A small-molecule ligand and the protein it binds are described below.
Small molecule (SMILES): Oc1cc(F)ccc1Oc1ccccc1

Sequence of chain 1.C:
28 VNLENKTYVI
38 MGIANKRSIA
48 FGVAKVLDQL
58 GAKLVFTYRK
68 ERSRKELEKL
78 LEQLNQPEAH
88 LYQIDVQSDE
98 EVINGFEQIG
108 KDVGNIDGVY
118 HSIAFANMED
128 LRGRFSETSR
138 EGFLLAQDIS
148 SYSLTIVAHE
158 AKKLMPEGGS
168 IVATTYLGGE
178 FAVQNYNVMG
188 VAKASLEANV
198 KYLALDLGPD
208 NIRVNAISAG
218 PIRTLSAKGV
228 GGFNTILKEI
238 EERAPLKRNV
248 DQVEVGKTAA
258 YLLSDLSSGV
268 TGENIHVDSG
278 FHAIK

Binding-site contacts:
Ligand atom C11 contacts residue VAL227 of chain 1.C at 3.8 Å (hydrophobic).
Ligand atom F contacts residue NAP1 of chain 1.N at 3.2 Å.
Ligand atom O contacts residue TYR183 of chain 1.C at 2.3 Å (h-bond).
Ligand atom C1 contacts residue NAP1 of chain 1.N at 3.4 Å.
Ligand atom C2 contacts residue NAP1 of chain 1.N at 3.1 Å.
Ligand atom C9 contacts residue ALA123 of chain 1.C at 3.7 Å (hydrophobic).
Ligand atom C4 contacts residue VAL227 of chain 1.C at 4.1 Å (hydrophobic).
Ligand atom C6 contacts residue NAP1 of chain 1.N at 3.9 Å.
Ligand atom O contacts residue LYS190 of chain 1.C at 4.0 Å.
Ligand atom C1 contacts residue TYR183 of chain 1.C at 3.3 Å (hydrophobic).
Ligand atom F contacts residue PHE230 of chain 1.C at 3.4 Å.
Ligand atom C8 contacts residue SER223 of chain 1.C at 4.0 Å.
Ligand atom C1 contacts residue TYR173 of chain 1.C at 3.7 Å (hydrophobic).
Ligand atom C2 contacts residue TYR183 of chain 1.C at 4.2 Å (hydrophobic).
Ligand atom C5 contacts residue NAP1 of chain 1.N at 3.4 Å.
Ligand atom C3 contacts residue PHE230 of chain 1.C at 3.6 Å (hydrophobic).
Ligand atom C7 contacts residue NAP1 of chain 1.N at 3.9 Å.
Ligand atom O contacts residue NAP1 of chain 1.N at 2.9 Å (h-bond).
Ligand atom C11 contacts residue SER223 of chain 1.C at 4.0 Å.
Ligand atom C7 contacts residue SER223 of chain 1.C at 3.4 Å.
Ligand atom O1 contacts residue NAP1 of chain 1.N at 3.4 Å.
Ligand atom C4 contacts residue ALA224 of chain 1.C at 3.6 Å (hydrophobic).
Ligand atom C3 contacts residue VAL227 of chain 1.C at 4.1 Å (hydrophobic).
Ligand atom C3 contacts residue ALA224 of chain 1.C at 3.9 Å (hydrophobic).
Ligand atom C4 contacts residue NAP1 of chain 1.N at 3.2 Å.
Ligand atom C3 contacts residue NAP1 of chain 1.N at 3.0 Å.
Ligand atom C contacts residue NAP1 of chain 1.N at 3.4 Å.
Ligand atom C contacts residue TYR183 of chain 1.C at 3.2 Å (hydrophobic).
Ligand atom C2 contacts residue PHE230 of chain 1.C at 4.0 Å (hydrophobic).
Ligand atom C9 contacts residue LEU128 of chain 1.C at 4.0 Å (hydrophobic).
Ligand atom O contacts residue TYR173 of chain 1.C at 4.1 Å.
Ligand atom C8 contacts residue ALA121 of chain 1.C at 3.8 Å (hydrophobic).
Ligand atom C9 contacts residue MET186 of chain 1.C at 3.6 Å (hydrophobic).
Ligand atom C8 contacts residue MET186 of chain 1.C at 4.0 Å (hydrophobic).
Ligand atom F contacts residue TYR173 of chain 1.C at 3.6 Å.
Ligand atom C7 contacts residue ALA121 of chain 1.C at 4.0 Å (hydrophobic).
Ligand atom C6 contacts residue SER223 of chain 1.C at 3.7 Å.
Ligand atom C10 contacts residue LEU128 of chain 1.C at 3.8 Å (hydrophobic).
Ligand atom O1 contacts residue SER223 of chain 1.C at 3.9 Å.
Ligand atom C8 contacts residue PHE122 of chain 1.C at 3.9 Å (hydrophobic).